Sequence of chain 1.A:
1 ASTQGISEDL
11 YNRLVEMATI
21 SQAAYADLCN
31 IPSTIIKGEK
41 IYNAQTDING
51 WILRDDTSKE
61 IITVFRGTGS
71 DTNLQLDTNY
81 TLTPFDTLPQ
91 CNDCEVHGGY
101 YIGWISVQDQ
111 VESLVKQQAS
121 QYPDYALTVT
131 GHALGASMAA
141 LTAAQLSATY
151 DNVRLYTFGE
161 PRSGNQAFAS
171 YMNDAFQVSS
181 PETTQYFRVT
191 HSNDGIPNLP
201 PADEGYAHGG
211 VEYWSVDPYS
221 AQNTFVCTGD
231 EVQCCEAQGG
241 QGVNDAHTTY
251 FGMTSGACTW

Binding-site contacts:
Ligand atom O7 contacts residue ASN79 of chain 1.A at 4.2 Å.
Ligand atom O5 contacts residue ILE102 of chain 1.A at 4.0 Å.
Ligand atom O1 contacts residue GLY99 of chain 1.A at 3.2 Å (h-bond).
Ligand atom N2 contacts residue ASN79 of chain 1.A at 2.8 Å (h-bond).
Ligand atom O7 contacts residue ILE102 of chain 1.A at 4.3 Å.
Ligand atom O6 contacts residue ILE102 of chain 1.A at 4.1 Å.
Ligand atom C6 contacts residue NDG1 of chain 1.E at 2.9 Å.
Ligand atom C3 contacts residue NDG1 of chain 1.E at 4.3 Å.
Ligand atom C8 contacts residue ASN79 of chain 1.A at 4.0 Å.
Ligand atom C7 contacts residue ASN79 of chain 1.A at 3.5 Å.
Ligand atom C3 contacts residue ILE102 of chain 1.A at 4.3 Å (hydrophobic).
Ligand atom C5 contacts residue THR81 of chain 1.A at 4.2 Å.
Ligand atom O5 contacts residue THR81 of chain 1.A at 4.2 Å.
Ligand atom O6 contacts residue NDG1 of chain 1.E at 2.9 Å (h-bond).
Ligand atom C1 contacts residue THR81 of chain 1.A at 4.3 Å.
Ligand atom C5 contacts residue NDG1 of chain 1.E at 3.7 Å.
Ligand atom C2 contacts residue ILE102 of chain 1.A at 3.9 Å (hydrophobic).
Ligand atom O1 contacts residue ASN79 of chain 1.A at 2.3 Å.
Ligand atom C4 contacts residue ILE102 of chain 1.A at 3.9 Å (hydrophobic).
Ligand atom O5 contacts residue ASN79 of chain 1.A at 3.6 Å.
Ligand atom O6 contacts residue TYR101 of chain 1.A at 3.7 Å.
Ligand atom O3 contacts residue ILE102 of chain 1.A at 4.2 Å.
Ligand atom C2 contacts residue ASN79 of chain 1.A at 3.5 Å.
Ligand atom C1 contacts residue ILE102 of chain 1.A at 4.3 Å (hydrophobic).
Ligand atom O6 contacts residue GLY98 of chain 1.A at 2.9 Å (h-bond).
Ligand atom C6 contacts residue THR83 of chain 1.A at 3.3 Å.
Ligand atom O1 contacts residue GLY98 of chain 1.A at 3.5 Å.
Ligand atom O6 contacts residue THR83 of chain 1.A at 3.2 Å.
Ligand atom O5 contacts residue GLY98 of chain 1.A at 3.2 Å.
Ligand atom O5 contacts residue GLY99 of chain 1.A at 3.9 Å.
Ligand atom O3 contacts residue NDG1 of chain 1.E at 4.3 Å.
Ligand atom O4 contacts residue NDG1 of chain 1.E at 2.3 Å.
Ligand atom C5 contacts residue GLY98 of chain 1.A at 4.1 Å.
Ligand atom C1 contacts residue GLY98 of chain 1.A at 4.0 Å.
Ligand atom C1 contacts residue GLY99 of chain 1.A at 4.2 Å.
Ligand atom C4 contacts residue NDG1 of chain 1.E at 3.1 Å.
Ligand atom O1 contacts residue ILE102 of chain 1.A at 4.2 Å.
Ligand atom C6 contacts residue GLY98 of chain 1.A at 3.7 Å.
Ligand atom C6 contacts residue THR81 of chain 1.A at 4.5 Å.
Ligand atom C1 contacts residue ASN79 of chain 1.A at 2.9 Å.

This protein binds this small molecule.
Small molecule (SMILES): CC(=O)N[C@@H]1[C@@H](O)[C@H](O)[C@@H](CO)O[C@H]1O